Sequence of chain 37.F:
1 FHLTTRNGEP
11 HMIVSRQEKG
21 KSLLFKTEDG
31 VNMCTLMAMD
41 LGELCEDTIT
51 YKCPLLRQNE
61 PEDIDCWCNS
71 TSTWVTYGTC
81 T

Binding-site contacts:
Ligand atom C3 contacts residue NAG1 of chain 37.Z at 4.1 Å.
Ligand atom C2 contacts residue BMA1 of chain 37.BA at 3.2 Å.
Ligand atom O3 contacts residue BMA1 of chain 37.BA at 1.1 Å.
Ligand atom C3 contacts residue BMA1 of chain 37.BA at 2.5 Å.
Ligand atom C2 contacts residue NAG1 of chain 37.Z at 2.9 Å.
Ligand atom O2 contacts residue HIS2 of chain 37.F at 3.4 Å (h-bond).
Ligand atom C1 contacts residue NAG1 of chain 37.Z at 1.7 Å.
Ligand atom C4 contacts residue BMA1 of chain 37.BA at 3.6 Å.
Ligand atom C5 contacts residue NAG1 of chain 37.Z at 3.8 Å.
Ligand atom O4 contacts residue BMA1 of chain 37.BA at 4.0 Å.
Ligand atom O6 contacts residue NAG1 of chain 37.Z at 4.5 Å.
Ligand atom O5 contacts residue NAG1 of chain 37.Z at 2.5 Å (h-bond).
Ligand atom O2 contacts residue BMA1 of chain 37.BA at 3.0 Å (h-bond).
Ligand atom C2 contacts residue HIS2 of chain 37.F at 4.5 Å.
Ligand atom O2 contacts residue NAG1 of chain 37.Z at 3.4 Å (h-bond).

A protein and the small-molecule ligand that binds it are described below.
Small molecule (SMILES): OC[C@H]1O[C@@H](O)[C@@H](O)[C@@H](O)[C@@H]1O